Sequence of chain 1.A:
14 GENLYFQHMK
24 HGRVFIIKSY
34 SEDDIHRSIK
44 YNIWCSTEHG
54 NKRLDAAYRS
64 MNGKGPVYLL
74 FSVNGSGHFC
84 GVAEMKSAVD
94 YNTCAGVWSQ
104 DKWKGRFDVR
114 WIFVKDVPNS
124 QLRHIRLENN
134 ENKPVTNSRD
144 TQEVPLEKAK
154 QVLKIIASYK

The protein below binds the small molecule below.
Small molecule (SMILES): CNc1ncnc2c1ncn2[C@@H]1O[C@H](CO[PH](=O)O)[C@@H](O[P](=O)(O)OC[C@H]2O[C@@H](n3ccc(N)nc3=O)[C@H](O)[C@@H]2O[P](=O)(O)OC[C@H]2O[C@@H](n3ccc(=O)[nH]c3=O)[C@H](O)[C@@H]2O)[C@H]1O

Binding-site contacts:
Ligand atom N3 contacts residue TRP106 of chain 1.A at 3.3 Å.
Ligand atom O2' contacts residue ASN140 of chain 1.A at 3.1 Å (h-bond).
Ligand atom OP2 contacts residue GLY78 of chain 1.A at 3.4 Å (h-bond).
Ligand atom C9 contacts residue TRP101 of chain 1.A at 3.4 Å (hydrophobic).
Ligand atom OP1 contacts residue GLY78 of chain 1.A at 2.8 Å (h-bond).
Ligand atom O3' contacts residue LYS31 of chain 1.A at 3.2 Å.
Ligand atom C2' contacts residue LYS31 of chain 1.A at 3.1 Å.
Ligand atom C4' contacts residue THR139 of chain 1.A at 3.4 Å.
Ligand atom C6 contacts residue ASN140 of chain 1.A at 3.1 Å.
Ligand atom C4' contacts residue SER141 of chain 1.A at 3.4 Å.
Ligand atom N3 contacts residue ARG142 of chain 1.A at 2.8 Å (salt-bridge).
Ligand atom C9 contacts residue ASP37 of chain 1.A at 3.4 Å.
Ligand atom O3' contacts residue ASN77 of chain 1.A at 3.2 Å (h-bond).
Ligand atom N3 contacts residue TYR33 of chain 1.A at 3.2 Å (h-bond).
Ligand atom C5' contacts residue ASN77 of chain 1.A at 3.5 Å.
Ligand atom N9 contacts residue TRP106 of chain 1.A at 3.4 Å.
Ligand atom C4 contacts residue ARG142 of chain 1.A at 3.0 Å.
Ligand atom C4 contacts residue TRP106 of chain 1.A at 3.2 Å (hydrophobic).
Ligand atom C2 contacts residue TRP106 of chain 1.A at 3.4 Å (hydrophobic).
Ligand atom C2 contacts residue ARG142 of chain 1.A at 3.0 Å.
Ligand atom C8 contacts residue ASP143 of chain 1.A at 3.2 Å.
Ligand atom C5' contacts residue THR139 of chain 1.A at 3.2 Å.
Ligand atom OP1 contacts residue LYS31 of chain 1.A at 2.8 Å (salt-bridge).
Ligand atom O2' contacts residue SER32 of chain 1.A at 3.4 Å.
Ligand atom O4' contacts residue ARG142 of chain 1.A at 3.4 Å (salt-bridge).
Ligand atom N1 contacts residue ASP37 of chain 1.A at 2.6 Å (salt-bridge).
Ligand atom C9 contacts residue CYS48 of chain 1.A at 3.2 Å (hydrophobic).
Ligand atom N6 contacts residue CYS48 of chain 1.A at 2.6 Å (h-bond).
Ligand atom C5 contacts residue ARG142 of chain 1.A at 3.4 Å.
Ligand atom C2 contacts residue ASP37 of chain 1.A at 3.1 Å.
Ligand atom O2' contacts residue ASN77 of chain 1.A at 2.7 Å (h-bond).
Ligand atom O4' contacts residue ASN140 of chain 1.A at 3.3 Å (h-bond).
Ligand atom C2 contacts residue SER32 of chain 1.A at 3.3 Å.
Ligand atom N1 contacts residue ARG142 of chain 1.A at 3.4 Å (salt-bridge).
Ligand atom N9 contacts residue LYS31 of chain 1.A at 3.3 Å (salt-bridge).
Ligand atom O2' contacts residue TYR33 of chain 1.A at 3.2 Å (h-bond).
Ligand atom O2' contacts residue SER141 of chain 1.A at 3.2 Å (h-bond).
Ligand atom N6 contacts residue TRP47 of chain 1.A at 3.3 Å.
Ligand atom OP2 contacts residue ASP143 of chain 1.A at 2.9 Å (salt-bridge).
Ligand atom OP1 contacts residue ARG142 of chain 1.A at 3.2 Å (salt-bridge).